Sequence of chain 1.A:
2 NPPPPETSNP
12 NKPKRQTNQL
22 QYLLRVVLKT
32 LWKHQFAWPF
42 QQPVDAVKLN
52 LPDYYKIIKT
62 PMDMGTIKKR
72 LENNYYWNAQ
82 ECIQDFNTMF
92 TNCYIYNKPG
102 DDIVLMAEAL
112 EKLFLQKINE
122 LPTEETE

Binding-site contacts:
Ligand atom C09 contacts residue LEU50 of chain 1.A at 3.7 Å (hydrophobic).
Ligand atom C27 contacts residue ILE104 of chain 1.A at 4.0 Å (hydrophobic).
Ligand atom O01 contacts residue PRO40 of chain 1.A at 3.9 Å.
Ligand atom C16 contacts residue LEU50 of chain 1.A at 3.5 Å (hydrophobic).
Ligand atom C05 contacts residue TRP39 of chain 1.A at 4.2 Å (hydrophobic).
Ligand atom C05 contacts residue PRO40 of chain 1.A at 3.8 Å (hydrophobic).
Ligand atom C29 contacts residue VAL45 of chain 1.A at 3.9 Å (hydrophobic).
Ligand atom C06 contacts residue LEU50 of chain 1.A at 3.8 Å (hydrophobic).
Ligand atom C34 contacts residue ASN98 of chain 1.A at 3.4 Å.
Ligand atom C22 contacts residue ASN98 of chain 1.A at 3.3 Å.
Ligand atom C26 contacts residue ILE104 of chain 1.A at 3.8 Å (hydrophobic).
Ligand atom C05 contacts residue LEU50 of chain 1.A at 4.0 Å (hydrophobic).
Ligand atom O01 contacts residue TRP39 of chain 1.A at 4.0 Å.
Ligand atom O12 contacts residue LEU50 of chain 1.A at 3.2 Å.
Ligand atom S25 contacts residue PHE41 of chain 1.A at 3.8 Å.
Ligand atom N15 contacts residue LEU50 of chain 1.A at 3.6 Å.
Ligand atom C29 contacts residue PRO40 of chain 1.A at 2.9 Å (hydrophobic).
Ligand atom O01 contacts residue GLN43 of chain 1.A at 3.0 Å (h-bond).
Ligand atom C11 contacts residue LEU50 of chain 1.A at 3.6 Å (hydrophobic).
Ligand atom C24 contacts residue LEU52 of chain 1.A at 3.8 Å (hydrophobic).
Ligand atom N13 contacts residue TRP39 of chain 1.A at 3.5 Å.
Ligand atom C22 contacts residue ILE104 of chain 1.A at 4.0 Å (hydrophobic).
Ligand atom C23 contacts residue ASN98 of chain 1.A at 3.3 Å.
Ligand atom C08 contacts residue LEU50 of chain 1.A at 3.6 Å (hydrophobic).
Ligand atom O36 contacts residue ASN98 of chain 1.A at 2.7 Å (h-bond).
Ligand atom C10 contacts residue PRO40 of chain 1.A at 3.3 Å (hydrophobic).
Ligand atom C23 contacts residue TYR97 of chain 1.A at 3.9 Å (hydrophobic).
Ligand atom O36 contacts residue CYS94 of chain 1.A at 4.0 Å.
Ligand atom C28 contacts residue PRO40 of chain 1.A at 3.8 Å (hydrophobic).
Ligand atom C03 contacts residue TRP39 of chain 1.A at 4.1 Å (hydrophobic).
Ligand atom O02 contacts residue TRP39 of chain 1.A at 3.3 Å.
Ligand atom N35 contacts residue LEU52 of chain 1.A at 4.0 Å.
Ligand atom C04 contacts residue GLN43 of chain 1.A at 3.6 Å.
Ligand atom C10 contacts residue LEU50 of chain 1.A at 3.9 Å (hydrophobic).
Ligand atom C07 contacts residue TRP39 of chain 1.A at 4.0 Å (hydrophobic).
Ligand atom C07 contacts residue LEU50 of chain 1.A at 3.6 Å (hydrophobic).
Ligand atom C09 contacts residue PRO40 of chain 1.A at 3.6 Å (hydrophobic).
Ligand atom C06 contacts residue TRP39 of chain 1.A at 3.5 Å (hydrophobic).
Ligand atom O36 contacts residue TYR97 of chain 1.A at 4.0 Å.
Ligand atom S25 contacts residue VAL45 of chain 1.A at 3.8 Å.

This small molecule binds to this protein.
Small molecule (SMILES): O=C(NCc1cccnc1)c1cc(-c2csc3c(=O)cc(N4CCOCC4)oc23)cc2c1OCCO2